Binding-site contacts:
Ligand atom O contacts residue GLU202 of chain 1.A at 2.8 Å (salt-bridge).
Ligand atom NZ contacts residue GLN203 of chain 1.A at 3.3 Å (h-bond).
Ligand atom NE2 contacts residue GLU105 of chain 1.A at 3.2 Å (salt-bridge).
Ligand atom OE1 contacts residue GLU105 of chain 1.A at 3.2 Å (salt-bridge).
Ligand atom CB contacts residue GLU202 of chain 1.A at 3.4 Å.
Ligand atom N contacts residue GLU202 of chain 1.A at 3.2 Å (salt-bridge).
Ligand atom N contacts residue TYR102 of chain 1.A at 3.4 Å (h-bond).
Ligand atom NZ contacts residue PRO303 of chain 1.A at 2.9 Å (h-bond).
Ligand atom CA contacts residue TYR102 of chain 1.A at 3.4 Å (hydrophobic).
Ligand atom O contacts residue ILE318 of chain 1.A at 3.4 Å.
Ligand atom OD2 contacts residue TYR102 of chain 1.A at 3.3 Å.
Ligand atom O contacts residue ASN321 of chain 1.A at 2.8 Å (h-bond).
Ligand atom N contacts residue GLU202 of chain 1.A at 3.4 Å (salt-bridge).
Ligand atom OD2 contacts residue HIS199 of chain 1.A at 3.5 Å (h-bond).
Ligand atom OD2 contacts residue HIS239 of chain 1.A at 2.9 Å.
Ligand atom CG1 contacts residue TRP296 of chain 1.A at 3.6 Å (hydrophobic).
Ligand atom CB contacts residue TYR276 of chain 1.A at 3.2 Å (hydrophobic).
Ligand atom NE2 contacts residue TYR103 of chain 1.A at 2.9 Å (h-bond).
Ligand atom C contacts residue ARG238 of chain 1.A at 3.3 Å.
Ligand atom O contacts residue GLN203 of chain 1.A at 2.9 Å (h-bond).
Ligand atom NZ contacts residue THR183 of chain 1.A at 3.3 Å (h-bond).
Ligand atom O contacts residue ARG238 of chain 1.A at 3.3 Å (salt-bridge).
Ligand atom CG1 contacts residue TYR308 of chain 1.A at 3.6 Å (hydrophobic).
Ligand atom C contacts residue TYR102 of chain 1.A at 3.3 Å (hydrophobic).
Ligand atom CE contacts residue SER184 of chain 1.A at 3.3 Å.
Ligand atom O contacts residue TYR102 of chain 1.A at 3.3 Å (h-bond).
Ligand atom NE2 contacts residue TYR102 of chain 1.A at 3.6 Å.
Ligand atom C contacts residue GLU202 of chain 1.A at 3.5 Å.
Ligand atom CD2 contacts residue GLN314 of chain 1.A at 3.6 Å.
Ligand atom C contacts residue ASN321 of chain 1.A at 3.2 Å.
Ligand atom N contacts residue TYR102 of chain 1.A at 3.6 Å.
Ligand atom CG contacts residue HIS239 of chain 1.A at 3.5 Å.
Ligand atom OD1 contacts residue HIS239 of chain 1.A at 3.3 Å (h-bond).
Ligand atom OD1 contacts residue ARG238 of chain 1.A at 2.9 Å (salt-bridge).
Ligand atom N contacts residue ASP201 of chain 1.A at 3.5 Å (salt-bridge).
Ligand atom NZ contacts residue LYS304 of chain 1.A at 3.0 Å (salt-bridge).
Ligand atom O contacts residue GLU202 of chain 1.A at 3.5 Å (salt-bridge).
Ligand atom O contacts residue ASN321 of chain 1.A at 2.6 Å (h-bond).
Ligand atom CD contacts residue GLU105 of chain 1.A at 3.5 Å.
Ligand atom OE1 contacts residue ASP104 of chain 1.A at 3.5 Å (salt-bridge).

Sequence of chain 1.A:
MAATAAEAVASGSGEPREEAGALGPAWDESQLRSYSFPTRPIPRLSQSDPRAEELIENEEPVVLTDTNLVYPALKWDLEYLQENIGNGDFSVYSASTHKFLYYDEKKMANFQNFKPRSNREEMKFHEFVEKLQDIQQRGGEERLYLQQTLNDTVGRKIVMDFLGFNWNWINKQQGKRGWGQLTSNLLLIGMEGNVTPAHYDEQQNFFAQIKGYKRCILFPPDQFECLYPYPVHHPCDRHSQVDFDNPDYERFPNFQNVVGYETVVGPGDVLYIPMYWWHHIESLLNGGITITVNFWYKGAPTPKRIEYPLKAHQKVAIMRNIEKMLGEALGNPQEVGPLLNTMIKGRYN

A small-molecule ligand and the protein it binds are described below.
Small molecule (SMILES): CC(C)C[C@H](NC(=O)[C@H](CC(C)C)NC(=O)[C@H](CC(C)C)NC(=O)[C@H](CCCCN)NC(=O)[C@@H](NC(=O)[C@@H](NC(=O)[C@@H](N)CCC(=O)O)C(C)C)C(C)C)C(=O)N[C@@H](CCC(=O)O)C(=O)N[C@@H](CC1=NC=NC1)C(=O)NCC(=O)N[C@@H](C)C(=O)N[C@@H](CC(=O)O)C(=O)N[C@H](C(=O)N[C@@H](CC(=O)O)C(=O)N[C@@H](C)C(=O)N[C@@H](CCC(N)=O)C(=O)N[C@@H](CC(=O)O)C(=O)N[C@H](C=O)CCCCN)C(C)C